Binding-site contacts:
Ligand atom OG1 contacts residue ASP258 of chain 6.C at 3.5 Å.
Ligand atom O contacts residue ARG43 of chain 6.C at 2.9 Å (salt-bridge).
Ligand atom N contacts residue ASP258 of chain 6.C at 3.7 Å.
Ligand atom C contacts residue ARG49 of chain 6.C at 3.5 Å.
Ligand atom N contacts residue ASP258 of chain 6.C at 2.9 Å (salt-bridge).
Ligand atom CA contacts residue ILE54 of chain 6.C at 3.7 Å (hydrophobic).
Ligand atom NH1 contacts residue ARG50 of chain 6.C at 3.7 Å.
Ligand atom O contacts residue ARG50 of chain 6.C at 3.7 Å.
Ligand atom N contacts residue ARG49 of chain 6.C at 3.5 Å (salt-bridge).
Ligand atom CB contacts residue MET259 of chain 6.C at 3.5 Å (hydrophobic).
Ligand atom CD contacts residue ASP53 of chain 6.C at 3.3 Å.
Ligand atom NH1 contacts residue THR246 of chain 6.C at 3.5 Å.
Ligand atom CB contacts residue ARG49 of chain 6.C at 3.6 Å.
Ligand atom CZ contacts residue ASP228 of chain 6.C at 3.2 Å.
Ligand atom CB contacts residue ASP258 of chain 6.C at 3.7 Å.
Ligand atom CG2 contacts residue ALA42 of chain 6.C at 3.7 Å (hydrophobic).
Ligand atom CG2 contacts residue MET259 of chain 6.C at 3.7 Å (hydrophobic).
Ligand atom CD1 contacts residue PRO57 of chain 6.C at 3.6 Å (hydrophobic).
Ligand atom O contacts residue ARG49 of chain 6.C at 3.0 Å (salt-bridge).
Ligand atom CA contacts residue ARG49 of chain 6.C at 3.7 Å.
Ligand atom NH1 contacts residue ILE51 of chain 6.C at 3.5 Å (h-bond).
Ligand atom O contacts residue ILE54 of chain 6.C at 3.4 Å.
Ligand atom NH1 contacts residue ASP228 of chain 6.C at 3.2 Å (salt-bridge).
Ligand atom CA contacts residue ASP258 of chain 6.C at 3.3 Å.
Ligand atom CB contacts residue ARG49 of chain 6.C at 3.7 Å.
Ligand atom C contacts residue ASP258 of chain 6.C at 3.7 Å.
Ligand atom N contacts residue ASP258 of chain 6.C at 3.2 Å (salt-bridge).
Ligand atom CB contacts residue ILE39 of chain 6.C at 3.7 Å (hydrophobic).
Ligand atom N contacts residue ARG49 of chain 6.C at 3.5 Å (salt-bridge).
Ligand atom C contacts residue ILE39 of chain 6.C at 3.6 Å (hydrophobic).
Ligand atom NH2 contacts residue THR246 of chain 6.C at 2.8 Å (h-bond).
Ligand atom NE contacts residue ASP53 of chain 6.C at 3.6 Å (salt-bridge).
Ligand atom N contacts residue ARG49 of chain 6.C at 3.7 Å.
Ligand atom O contacts residue ILE39 of chain 6.C at 3.5 Å.
Ligand atom OG1 contacts residue MET259 of chain 6.C at 2.6 Å (h-bond).
Ligand atom O contacts residue ARG43 of chain 6.C at 3.3 Å (salt-bridge).
Ligand atom C contacts residue ILE54 of chain 6.C at 3.7 Å (hydrophobic).
Ligand atom NH2 contacts residue ASP228 of chain 6.C at 2.4 Å (salt-bridge).
Ligand atom N contacts residue ASP258 of chain 6.C at 3.3 Å (salt-bridge).
Ligand atom CD2 contacts residue ARG43 of chain 6.C at 3.7 Å.

Sequence of chain 6.C:
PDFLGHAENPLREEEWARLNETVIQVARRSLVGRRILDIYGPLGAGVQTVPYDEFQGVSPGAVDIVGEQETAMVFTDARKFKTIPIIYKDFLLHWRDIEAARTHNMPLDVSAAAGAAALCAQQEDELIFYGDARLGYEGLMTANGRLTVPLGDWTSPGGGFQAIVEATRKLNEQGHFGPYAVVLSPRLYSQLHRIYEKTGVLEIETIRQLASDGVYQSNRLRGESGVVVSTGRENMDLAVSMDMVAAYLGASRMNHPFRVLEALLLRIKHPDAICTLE

A protein and the small-molecule ligand that binds it are described below.
Small molecule (SMILES): CC(C)C[C@H](NC(=O)CN)C(=O)N[C@H](C(=O)N[C@H](C(=O)NCC(=O)N[C@@H](CO)C(=O)N[C@@H](CC(C)C)C(=O)N[C@@H](CCCN=C(N)N)C(=O)NCC=O)C(C)C)[C@@H](C)O